The small molecule below binds the protein below.
Small molecule (SMILES): Nc1ccn([C@@H]2O[C@H](CO[P](=O)(O)O[C@H]3[C@@H](O)[C@H](n4ccc(=O)[nH]c4=O)O[C@@H]3CO[P](=O)(O)O[C@H]3[C@@H](O)[C@H](n4ccc(N)nc4=O)O[C@@H]3CO[P](=O)(O)O[C@H]3[C@@H](O)[C@H](n4ccc(=O)[nH]c4=O)O[C@@H]3CO[P](=O)(O)O[C@H]3[C@@H](O)[C@H](n4cnc5c(=O)nc(N)[nH]c54)O[C@@H]3CO[P](=O)(O)O[C@H]3[C@@H](O)[C@H](n4cnc5c(N)ncnc54)O[C@@H]3CO)[C@@H](O)[C@H]2O)c(=O)n1

Binding-site contacts:
Ligand atom C5 contacts residue ILE350 of chain 19.C at 3.6 Å (hydrophobic).
Ligand atom P contacts residue THR3 of chain 38.C at 3.9 Å.
Ligand atom O3' contacts residue THR3 of chain 38.C at 3.8 Å.
Ligand atom C6 contacts residue ILE350 of chain 19.C at 3.8 Å (hydrophobic).
Ligand atom N3 contacts residue VAL192 of chain 19.C at 3.4 Å.
Ligand atom O2' contacts residue MET125 of chain 19.C at 3.6 Å.
Ligand atom O3' contacts residue GLU2 of chain 38.C at 3.6 Å.
Ligand atom OP1 contacts residue SER126 of chain 19.C at 2.8 Å (h-bond).
Ligand atom N6 contacts residue ILE350 of chain 19.C at 4.0 Å.
Ligand atom O4' contacts residue MET1 of chain 38.C at 3.7 Å.
Ligand atom P contacts residue LYS7 of chain 38.C at 3.2 Å.
Ligand atom C5' contacts residue SER126 of chain 19.C at 3.9 Å.
Ligand atom O4' contacts residue ARG180 of chain 19.C at 4.0 Å.
Ligand atom OP1 contacts residue THR3 of chain 38.C at 2.9 Å (h-bond).
Ligand atom O5' contacts residue LYS7 of chain 38.C at 3.4 Å (salt-bridge).
Ligand atom C4' contacts residue THR124 of chain 19.C at 3.6 Å.
Ligand atom C4' contacts residue GLU2 of chain 38.C at 3.5 Å.
Ligand atom C2 contacts residue ARG180 of chain 19.C at 3.6 Å.
Ligand atom OP1 contacts residue LYS7 of chain 38.C at 3.4 Å (salt-bridge).
Ligand atom O2' contacts residue ARG180 of chain 19.C at 3.9 Å.
Ligand atom P contacts residue SER126 of chain 19.C at 3.7 Å.
Ligand atom O3' contacts residue SER126 of chain 19.C at 3.3 Å.
Ligand atom O2' contacts residue SER126 of chain 19.C at 3.6 Å (h-bond).
Ligand atom OP1 contacts residue THR124 of chain 19.C at 4.0 Å.
Ligand atom N3 contacts residue ARG180 of chain 19.C at 4.0 Å.
Ligand atom OP1 contacts residue ASN4 of chain 38.C at 3.5 Å.
Ligand atom C4' contacts residue MET1 of chain 38.C at 3.9 Å (hydrophobic).
Ligand atom N7 contacts residue ILE350 of chain 19.C at 3.8 Å.
Ligand atom O4' contacts residue PRO190 of chain 19.C at 3.2 Å.
Ligand atom O2' contacts residue MET1 of chain 38.C at 3.2 Å (h-bond).
Ligand atom C2 contacts residue VAL192 of chain 19.C at 3.7 Å (hydrophobic).
Ligand atom OP1 contacts residue THR124 of chain 19.C at 3.8 Å.
Ligand atom C4' contacts residue SER126 of chain 19.C at 3.4 Å.
Ligand atom C1' contacts residue ARG180 of chain 19.C at 3.7 Å.
Ligand atom C1' contacts residue PRO190 of chain 19.C at 3.9 Å (hydrophobic).
Ligand atom C4 contacts residue VAL192 of chain 19.C at 3.9 Å (hydrophobic).
Ligand atom C5' contacts residue THR124 of chain 19.C at 3.5 Å.
Ligand atom C5' contacts residue GLU2 of chain 38.C at 3.2 Å.
Ligand atom OP2 contacts residue LYS7 of chain 38.C at 2.6 Å (salt-bridge).
Ligand atom N6 contacts residue THR349 of chain 19.C at 3.9 Å.

Sequence of chain 38.C:
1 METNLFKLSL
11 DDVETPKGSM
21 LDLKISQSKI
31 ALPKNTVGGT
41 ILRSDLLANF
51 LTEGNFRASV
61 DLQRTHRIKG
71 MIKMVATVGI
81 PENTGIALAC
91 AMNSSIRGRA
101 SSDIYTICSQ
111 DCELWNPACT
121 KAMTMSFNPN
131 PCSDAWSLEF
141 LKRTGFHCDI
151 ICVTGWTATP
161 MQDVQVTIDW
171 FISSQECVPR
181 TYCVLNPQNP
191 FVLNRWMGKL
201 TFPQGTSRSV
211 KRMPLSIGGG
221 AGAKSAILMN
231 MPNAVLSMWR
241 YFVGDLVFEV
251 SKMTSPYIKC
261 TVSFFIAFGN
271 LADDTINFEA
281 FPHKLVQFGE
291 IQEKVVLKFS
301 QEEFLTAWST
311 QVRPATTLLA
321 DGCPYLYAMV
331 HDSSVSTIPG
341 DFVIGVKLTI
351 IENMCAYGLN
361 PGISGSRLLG

Sequence of chain 19.C:
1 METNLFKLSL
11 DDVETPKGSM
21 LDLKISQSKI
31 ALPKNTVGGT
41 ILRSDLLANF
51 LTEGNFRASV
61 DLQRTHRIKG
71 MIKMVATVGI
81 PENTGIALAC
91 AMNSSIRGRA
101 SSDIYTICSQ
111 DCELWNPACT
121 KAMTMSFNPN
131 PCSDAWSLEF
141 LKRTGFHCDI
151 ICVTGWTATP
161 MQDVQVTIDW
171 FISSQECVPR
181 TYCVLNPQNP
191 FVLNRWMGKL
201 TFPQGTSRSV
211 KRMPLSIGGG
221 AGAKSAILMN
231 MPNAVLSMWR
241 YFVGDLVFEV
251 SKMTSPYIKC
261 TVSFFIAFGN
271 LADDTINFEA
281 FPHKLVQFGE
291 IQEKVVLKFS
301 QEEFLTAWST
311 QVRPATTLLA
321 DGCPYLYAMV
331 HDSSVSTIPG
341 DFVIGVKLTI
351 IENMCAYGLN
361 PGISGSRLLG